Sequence of chain 1.A:
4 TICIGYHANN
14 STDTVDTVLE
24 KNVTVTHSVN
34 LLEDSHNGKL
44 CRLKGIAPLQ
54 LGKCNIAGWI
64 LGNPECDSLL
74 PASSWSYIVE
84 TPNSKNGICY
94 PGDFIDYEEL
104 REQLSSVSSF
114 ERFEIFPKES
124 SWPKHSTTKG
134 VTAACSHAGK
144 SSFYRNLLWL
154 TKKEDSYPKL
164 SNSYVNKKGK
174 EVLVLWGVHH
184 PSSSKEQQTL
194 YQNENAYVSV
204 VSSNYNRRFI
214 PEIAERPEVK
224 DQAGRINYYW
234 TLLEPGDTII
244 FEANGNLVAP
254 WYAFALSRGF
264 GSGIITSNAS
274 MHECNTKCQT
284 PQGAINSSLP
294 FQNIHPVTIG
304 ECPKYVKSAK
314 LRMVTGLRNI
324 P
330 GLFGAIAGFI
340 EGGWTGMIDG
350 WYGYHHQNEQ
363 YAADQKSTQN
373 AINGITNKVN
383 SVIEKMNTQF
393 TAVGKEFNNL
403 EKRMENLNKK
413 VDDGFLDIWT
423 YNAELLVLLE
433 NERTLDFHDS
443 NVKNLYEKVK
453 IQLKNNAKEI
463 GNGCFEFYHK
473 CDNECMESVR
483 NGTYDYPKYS

Binding-site contacts:
Ligand atom C2 contacts residue ASN25 of chain 1.A at 2.5 Å.
Ligand atom C5 contacts residue ASN25 of chain 1.A at 3.6 Å.
Ligand atom N2 contacts residue ASN25 of chain 1.A at 3.0 Å (h-bond).
Ligand atom O7 contacts residue ASN25 of chain 1.A at 2.6 Å (h-bond).
Ligand atom O5 contacts residue ASN25 of chain 1.A at 2.3 Å (h-bond).
Ligand atom C7 contacts residue ASN25 of chain 1.A at 3.0 Å.
Ligand atom O6 contacts residue THR15 of chain 1.A at 3.9 Å.
Ligand atom C8 contacts residue ASN25 of chain 1.A at 4.3 Å.
Ligand atom C1 contacts residue ASN25 of chain 1.A at 1.4 Å.
Ligand atom O6 contacts residue THR27 of chain 1.A at 3.4 Å (h-bond).
Ligand atom C6 contacts residue THR27 of chain 1.A at 4.0 Å.
Ligand atom C3 contacts residue ASN25 of chain 1.A at 3.8 Å.
Ligand atom C4 contacts residue ASN25 of chain 1.A at 4.2 Å.

This protein binds this small molecule.
Small molecule (SMILES): CC(=O)N[C@@H]1[C@@H](O)[C@H](O)[C@@H](CO)O[C@H]1O